Sequence of chain 33.C:
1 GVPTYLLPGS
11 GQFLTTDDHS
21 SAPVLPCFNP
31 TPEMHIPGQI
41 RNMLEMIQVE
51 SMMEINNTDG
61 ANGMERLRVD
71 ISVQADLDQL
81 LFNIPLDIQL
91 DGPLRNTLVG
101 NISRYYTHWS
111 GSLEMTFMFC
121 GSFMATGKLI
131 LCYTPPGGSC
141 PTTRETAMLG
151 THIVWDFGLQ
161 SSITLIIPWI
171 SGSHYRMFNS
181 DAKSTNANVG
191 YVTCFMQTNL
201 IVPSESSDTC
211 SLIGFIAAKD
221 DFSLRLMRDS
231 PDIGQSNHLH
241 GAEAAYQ

Binding-site contacts:
Ligand atom C5B contacts residue ILE119 of chain 33.A at 3.9 Å (hydrophobic).
Ligand atom F1 contacts residue MET182 of chain 33.A at 3.2 Å.
Ligand atom N2 contacts residue THR97 of chain 33.A at 3.8 Å.
Ligand atom O1A contacts residue ILE121 of chain 33.A at 3.8 Å.
Ligand atom N1A contacts residue ILE119 of chain 33.A at 3.8 Å.
Ligand atom C2B contacts residue ILE95 of chain 33.A at 3.8 Å (hydrophobic).
Ligand atom C3A contacts residue LEU220 of chain 33.A at 4.0 Å (hydrophobic).
Ligand atom N2 contacts residue PHE115 of chain 33.A at 3.7 Å.
Ligand atom C5 contacts residue TYR193 of chain 33.A at 4.0 Å (hydrophobic).
Ligand atom CM6 contacts residue TRP93 of chain 33.A at 3.7 Å (hydrophobic).
Ligand atom C1B contacts residue ILE95 of chain 33.A at 3.6 Å (hydrophobic).
Ligand atom C1C contacts residue TYR193 of chain 33.A at 3.9 Å (hydrophobic).
Ligand atom F1 contacts residue VAL171 of chain 33.A at 3.8 Å.
Ligand atom CM2 contacts residue PHE147 of chain 33.A at 3.8 Å (hydrophobic).
Ligand atom N3A contacts residue PHE147 of chain 33.A at 3.9 Å.
Ligand atom CM6 contacts residue ILE95 of chain 33.A at 3.9 Å (hydrophobic).
Ligand atom C6B contacts residue ILE95 of chain 33.A at 4.0 Å (hydrophobic).
Ligand atom CM2 contacts residue ILE95 of chain 33.A at 4.0 Å (hydrophobic).
Ligand atom CM2 contacts residue ILE217 of chain 33.A at 3.4 Å (hydrophobic).
Ligand atom F2 contacts residue VAL171 of chain 33.A at 3.9 Å.
Ligand atom F3 contacts residue ALA169 of chain 33.A at 3.7 Å.
Ligand atom N3A contacts residue ILE184 of chain 33.A at 3.9 Å.
Ligand atom F2 contacts residue ALA169 of chain 33.A at 3.6 Å.
Ligand atom C6B contacts residue ILE119 of chain 33.A at 3.8 Å (hydrophobic).
Ligand atom N1A contacts residue LEU220 of chain 33.A at 3.3 Å.
Ligand atom CM6 contacts residue ILE119 of chain 33.A at 4.0 Å (hydrophobic).
Ligand atom C4 contacts residue TYR193 of chain 33.A at 3.9 Å (hydrophobic).
Ligand atom F3 contacts residue PHE147 of chain 33.A at 3.5 Å.
Ligand atom F2 contacts residue PHE147 of chain 33.A at 3.8 Å.
Ligand atom CM2 contacts residue ILE184 of chain 33.A at 3.8 Å (hydrophobic).
Ligand atom C2B contacts residue ILE184 of chain 33.A at 3.8 Å (hydrophobic).
Ligand atom O1 contacts residue THR97 of chain 33.A at 3.8 Å.
Ligand atom O1B contacts residue ILE119 of chain 33.A at 3.9 Å.
Ligand atom C4 contacts residue ILE217 of chain 33.A at 4.0 Å (hydrophobic).
Ligand atom O1 contacts residue PHE115 of chain 33.A at 3.4 Å.
Ligand atom F3 contacts residue VAL24 of chain 33.C at 3.3 Å.
Ligand atom F2 contacts residue ALA145 of chain 33.A at 2.8 Å.
Ligand atom C3B contacts residue ILE184 of chain 33.A at 3.5 Å (hydrophobic).
Ligand atom O1A contacts residue LEU220 of chain 33.A at 3.4 Å.
Ligand atom C2A contacts residue LEU220 of chain 33.A at 3.8 Å (hydrophobic).

Sequence of chain 33.A:
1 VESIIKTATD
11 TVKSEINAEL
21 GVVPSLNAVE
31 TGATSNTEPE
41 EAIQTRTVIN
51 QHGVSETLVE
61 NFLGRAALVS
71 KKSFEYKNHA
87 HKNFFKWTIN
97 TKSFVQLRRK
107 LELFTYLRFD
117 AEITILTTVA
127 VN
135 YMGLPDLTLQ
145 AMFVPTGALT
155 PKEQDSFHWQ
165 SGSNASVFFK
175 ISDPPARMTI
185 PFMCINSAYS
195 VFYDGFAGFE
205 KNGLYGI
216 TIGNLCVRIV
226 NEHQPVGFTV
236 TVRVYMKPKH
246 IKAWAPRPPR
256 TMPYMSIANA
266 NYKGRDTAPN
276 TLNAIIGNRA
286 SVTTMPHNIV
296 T

Sequence of chain 34.C:
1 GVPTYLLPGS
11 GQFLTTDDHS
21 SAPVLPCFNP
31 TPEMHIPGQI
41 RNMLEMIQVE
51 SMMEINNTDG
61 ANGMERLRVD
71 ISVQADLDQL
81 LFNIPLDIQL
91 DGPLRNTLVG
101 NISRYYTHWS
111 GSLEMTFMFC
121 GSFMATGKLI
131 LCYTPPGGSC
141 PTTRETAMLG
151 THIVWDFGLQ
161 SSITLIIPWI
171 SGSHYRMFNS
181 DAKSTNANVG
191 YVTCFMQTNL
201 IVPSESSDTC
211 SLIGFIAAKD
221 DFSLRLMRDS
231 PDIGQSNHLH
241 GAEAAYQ

The small molecule below binds the protein below.
Small molecule (SMILES): Cc1cc(CCCOc2c(C)cc(-c3noc(C(F)(F)F)n3)cc2C)on1